This protein binds this small molecule.
Small molecule (SMILES): CC(=O)N[C@@H]1[C@@H](O)[C@H](O)[C@@H](CO)O[C@H]1O

Sequence of chain 50.D:
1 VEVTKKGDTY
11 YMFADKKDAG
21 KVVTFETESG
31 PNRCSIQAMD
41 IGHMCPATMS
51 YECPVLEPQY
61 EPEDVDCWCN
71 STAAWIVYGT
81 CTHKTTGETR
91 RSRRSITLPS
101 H

Binding-site contacts:
Ligand atom C1 contacts residue PRO31 of chain 50.D at 4.2 Å (hydrophobic).
Ligand atom C7 contacts residue PRO31 of chain 50.D at 3.1 Å (hydrophobic).
Ligand atom O7 contacts residue ASN70 of chain 50.D at 3.3 Å (h-bond).
Ligand atom C5 contacts residue ARG33 of chain 50.D at 4.4 Å.
Ligand atom C2 contacts residue ASN70 of chain 50.D at 2.5 Å.
Ligand atom C1 contacts residue ARG33 of chain 50.D at 4.3 Å.
Ligand atom C4 contacts residue ASN70 of chain 50.D at 4.2 Å.
Ligand atom C1 contacts residue ASN32 of chain 50.D at 4.5 Å.
Ligand atom C2 contacts residue PRO31 of chain 50.D at 3.4 Å (hydrophobic).
Ligand atom N2 contacts residue ASN32 of chain 50.D at 4.0 Å.
Ligand atom C8 contacts residue PRO31 of chain 50.D at 4.4 Å (hydrophobic).
Ligand atom C3 contacts residue PRO31 of chain 50.D at 3.3 Å (hydrophobic).
Ligand atom O7 contacts residue SER71 of chain 50.D at 3.8 Å.
Ligand atom N2 contacts residue PRO31 of chain 50.D at 2.5 Å (h-bond).
Ligand atom O7 contacts residue SER29 of chain 50.D at 4.4 Å.
Ligand atom C3 contacts residue ASN70 of chain 50.D at 3.8 Å.
Ligand atom N2 contacts residue ASN70 of chain 50.D at 2.9 Å (h-bond).
Ligand atom C8 contacts residue ASN70 of chain 50.D at 3.9 Å.
Ligand atom C5 contacts residue ASN70 of chain 50.D at 3.7 Å.
Ligand atom O6 contacts residue ARG33 of chain 50.D at 3.2 Å (salt-bridge).
Ligand atom C1 contacts residue ASN70 of chain 50.D at 1.4 Å.
Ligand atom C6 contacts residue ARG33 of chain 50.D at 3.3 Å.
Ligand atom O5 contacts residue ASN70 of chain 50.D at 2.4 Å (h-bond).
Ligand atom O7 contacts residue PRO31 of chain 50.D at 3.2 Å (h-bond).
Ligand atom C7 contacts residue ASN70 of chain 50.D at 3.1 Å.
Ligand atom O3 contacts residue PRO31 of chain 50.D at 3.4 Å (h-bond).